Sequence of chain 1.A:
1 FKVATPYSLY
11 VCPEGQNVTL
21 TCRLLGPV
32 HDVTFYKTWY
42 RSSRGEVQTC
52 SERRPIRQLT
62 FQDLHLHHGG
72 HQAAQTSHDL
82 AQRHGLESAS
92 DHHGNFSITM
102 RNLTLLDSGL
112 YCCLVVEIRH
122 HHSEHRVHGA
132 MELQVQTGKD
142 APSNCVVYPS

This protein binds this small molecule.
Small molecule (SMILES): CC(=O)N[C@@H]1[C@@H](O)[C@H](O)[C@@H](CO)O[C@H]1O

Binding-site contacts:
Ligand atom O7 contacts residue ASN103 of chain 1.A at 3.4 Å (h-bond).
Ligand atom N2 contacts residue ASN103 of chain 1.A at 3.0 Å (h-bond).
Ligand atom O5 contacts residue ASN103 of chain 1.A at 2.3 Å (h-bond).
Ligand atom C8 contacts residue ALA82 of chain 1.A at 4.0 Å (hydrophobic).
Ligand atom C7 contacts residue ASN103 of chain 1.A at 3.4 Å.
Ligand atom C8 contacts residue GLY86 of chain 1.A at 3.6 Å.
Ligand atom C4 contacts residue ASN103 of chain 1.A at 4.2 Å.
Ligand atom C3 contacts residue ASN103 of chain 1.A at 3.8 Å.
Ligand atom C8 contacts residue GLN83 of chain 1.A at 4.1 Å.
Ligand atom C2 contacts residue ASN103 of chain 1.A at 2.5 Å.
Ligand atom C5 contacts residue ASN103 of chain 1.A at 3.6 Å.
Ligand atom C1 contacts residue ASN103 of chain 1.A at 1.4 Å.